Sequence of chain 1.D:
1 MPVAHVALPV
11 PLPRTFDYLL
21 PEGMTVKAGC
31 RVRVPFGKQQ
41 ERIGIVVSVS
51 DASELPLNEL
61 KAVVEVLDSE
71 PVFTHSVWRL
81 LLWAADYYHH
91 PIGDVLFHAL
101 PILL

Sequence of chain 1.C:
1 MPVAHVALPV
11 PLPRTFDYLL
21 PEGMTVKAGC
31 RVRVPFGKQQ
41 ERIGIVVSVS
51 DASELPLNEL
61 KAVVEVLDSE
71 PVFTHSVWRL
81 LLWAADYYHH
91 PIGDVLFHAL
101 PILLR

Binding-site contacts:
Ligand atom P contacts residue LYS61 of chain 1.C at 3.4 Å.
Ligand atom C5' contacts residue GLU54 of chain 1.D at 2.9 Å.
Ligand atom C4' contacts residue GLU54 of chain 1.D at 3.2 Å.
Ligand atom C4' contacts residue GLY37 of chain 1.C at 3.1 Å.
Ligand atom O5' contacts residue LYS61 of chain 1.C at 3.7 Å.
Ligand atom C1' contacts residue GLU54 of chain 1.D at 3.4 Å.
Ligand atom C5 contacts residue VAL10 of chain 1.D at 3.4 Å (hydrophobic).
Ligand atom C2 contacts residue ASP17 of chain 1.C at 3.6 Å.
Ligand atom C2' contacts residue ASP17 of chain 1.C at 3.5 Å.
Ligand atom N1 contacts residue THR15 of chain 1.D at 3.7 Å.
Ligand atom N6 contacts residue ARG14 of chain 1.D at 3.2 Å.
Ligand atom OP2 contacts residue LYS61 of chain 1.C at 3.3 Å (salt-bridge).
Ligand atom C2' contacts residue GLU54 of chain 1.D at 2.5 Å.
Ligand atom C4' contacts residue TYR18 of chain 1.C at 3.7 Å (hydrophobic).
Ligand atom C3' contacts residue ASP17 of chain 1.C at 3.4 Å.
Ligand atom OP1 contacts residue GLY37 of chain 1.C at 2.7 Å (h-bond).
Ligand atom O4' contacts residue PHE16 of chain 1.C at 3.6 Å.
Ligand atom O3' contacts residue ASP17 of chain 1.C at 2.5 Å (salt-bridge).
Ligand atom OP1 contacts residue PHE36 of chain 1.C at 3.2 Å.
Ligand atom O4' contacts residue ASP17 of chain 1.C at 3.2 Å (salt-bridge).
Ligand atom O2 contacts residue PHE16 of chain 1.C at 3.3 Å.
Ligand atom C1' contacts residue ASP17 of chain 1.C at 3.0 Å.
Ligand atom N1 contacts residue ARG14 of chain 1.D at 2.5 Å.
Ligand atom C2 contacts residue ARG14 of chain 1.D at 3.1 Å.
Ligand atom N6 contacts residue PRO13 of chain 1.D at 3.5 Å (h-bond).
Ligand atom N6 contacts residue THR15 of chain 1.D at 3.4 Å (h-bond).
Ligand atom C2 contacts residue PHE16 of chain 1.C at 3.7 Å (hydrophobic).
Ligand atom O4' contacts residue GLU54 of chain 1.D at 3.7 Å.
Ligand atom C6 contacts residue ARG14 of chain 1.D at 3.5 Å.
Ligand atom OP1 contacts residue LYS61 of chain 1.C at 2.8 Å (salt-bridge).
Ligand atom O4' contacts residue PHE36 of chain 1.C at 3.1 Å.
Ligand atom C4' contacts residue ASP17 of chain 1.C at 3.6 Å.
Ligand atom O5' contacts residue PHE36 of chain 1.C at 3.2 Å.
Ligand atom O3' contacts residue LYS61 of chain 1.C at 3.1 Å (salt-bridge).
Ligand atom N3 contacts residue PHE16 of chain 1.C at 3.2 Å.
Ligand atom C5' contacts residue GLY37 of chain 1.C at 3.0 Å.
Ligand atom C3' contacts residue GLU54 of chain 1.D at 2.8 Å.
Ligand atom O2 contacts residue ASP17 of chain 1.C at 2.5 Å (salt-bridge).
Ligand atom C4 contacts residue VAL10 of chain 1.D at 3.5 Å (hydrophobic).
Ligand atom O5' contacts residue GLY37 of chain 1.C at 3.2 Å (h-bond).

The protein below binds the small molecule below.
Small molecule (SMILES): Nc1ccn([C@H]2C[C@H](O)[C@@H](CO[P](=O)(O)O[C@H]3C[C@H](n4cnc5c(N)ncnc54)O[C@@H]3CO)O2)c(=O)n1